Sequence of chain 1.A:
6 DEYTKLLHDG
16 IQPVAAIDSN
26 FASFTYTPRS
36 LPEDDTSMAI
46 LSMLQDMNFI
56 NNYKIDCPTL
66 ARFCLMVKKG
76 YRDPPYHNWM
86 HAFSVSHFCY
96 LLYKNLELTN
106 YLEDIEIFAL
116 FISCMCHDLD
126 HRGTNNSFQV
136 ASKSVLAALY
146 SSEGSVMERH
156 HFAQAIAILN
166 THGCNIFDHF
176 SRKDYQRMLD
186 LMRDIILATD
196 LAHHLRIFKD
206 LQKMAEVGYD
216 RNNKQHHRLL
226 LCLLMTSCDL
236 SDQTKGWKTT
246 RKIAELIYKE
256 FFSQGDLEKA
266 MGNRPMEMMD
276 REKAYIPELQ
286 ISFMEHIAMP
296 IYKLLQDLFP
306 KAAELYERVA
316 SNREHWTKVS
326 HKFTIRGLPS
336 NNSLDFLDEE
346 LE

Binding-site contacts:
Ligand atom N11 contacts residue GLN285 of chain 1.A at 3.3 Å (h-bond).
Ligand atom CL1 contacts residue LEU196 of chain 1.A at 3.4 Å.
Ligand atom C9 contacts residue PHE256 of chain 1.A at 3.4 Å (hydrophobic).
Ligand atom N12 contacts residue GLN285 of chain 1.A at 2.9 Å (h-bond).
Ligand atom CL1 contacts residue ALA143 of chain 1.A at 3.2 Å.
Ligand atom C9 contacts residue TYR253 of chain 1.A at 4.2 Å (hydrophobic).
Ligand atom CL1 contacts residue PHE133 of chain 1.A at 3.9 Å.
Ligand atom C6 contacts residue MET273 of chain 1.A at 4.0 Å (hydrophobic).
Ligand atom CL7 contacts residue TYR253 of chain 1.A at 3.5 Å.
Ligand atom C6 contacts residue PHE288 of chain 1.A at 3.6 Å (hydrophobic).
Ligand atom S14 contacts residue GLN238 of chain 1.A at 3.2 Å (h-bond).
Ligand atom C9 contacts residue ILE252 of chain 1.A at 3.8 Å (hydrophobic).
Ligand atom C4 contacts residue PHE256 of chain 1.A at 3.8 Å (hydrophobic).
Ligand atom N11 contacts residue PHE288 of chain 1.A at 4.0 Å.
Ligand atom C13 contacts residue PHE288 of chain 1.A at 3.4 Å (hydrophobic).
Ligand atom C16 contacts residue ILE252 of chain 1.A at 4.0 Å (hydrophobic).
Ligand atom C16 contacts residue PHE288 of chain 1.A at 3.8 Å (hydrophobic).
Ligand atom N11 contacts residue TYR253 of chain 1.A at 4.1 Å.
Ligand atom CL7 contacts residue PHE288 of chain 1.A at 4.1 Å.
Ligand atom C15 contacts residue PHE288 of chain 1.A at 3.4 Å (hydrophobic).
Ligand atom C8 contacts residue PHE288 of chain 1.A at 3.7 Å (hydrophobic).
Ligand atom C8 contacts residue LEU144 of chain 1.A at 3.8 Å (hydrophobic).
Ligand atom N12 contacts residue ILE252 of chain 1.A at 3.9 Å.
Ligand atom N11 contacts residue ILE252 of chain 1.A at 4.1 Å.
Ligand atom N12 contacts residue PHE288 of chain 1.A at 3.8 Å.
Ligand atom C13 contacts residue ILE252 of chain 1.A at 3.7 Å (hydrophobic).
Ligand atom C8 contacts residue MET273 of chain 1.A at 3.9 Å (hydrophobic).
Ligand atom C10 contacts residue PHE288 of chain 1.A at 4.0 Å (hydrophobic).
Ligand atom CL1 contacts residue LEU144 of chain 1.A at 3.8 Å.
Ligand atom C5 contacts residue PHE288 of chain 1.A at 3.9 Å (hydrophobic).
Ligand atom C4 contacts residue PHE288 of chain 1.A at 4.1 Å (hydrophobic).
Ligand atom C5 contacts residue PHE256 of chain 1.A at 3.8 Å (hydrophobic).
Ligand atom C3 contacts residue PHE288 of chain 1.A at 4.0 Å (hydrophobic).
Ligand atom CL7 contacts residue LEU284 of chain 1.A at 4.2 Å.
Ligand atom C15 contacts residue ILE252 of chain 1.A at 3.7 Å (hydrophobic).
Ligand atom S14 contacts residue PHE288 of chain 1.A at 3.6 Å.
Ligand atom C2 contacts residue PHE288 of chain 1.A at 4.0 Å (hydrophobic).
Ligand atom CL7 contacts residue VAL140 of chain 1.A at 4.0 Å.
Ligand atom C13 contacts residue GLN285 of chain 1.A at 4.0 Å.
Ligand atom C10 contacts residue ILE252 of chain 1.A at 4.0 Å (hydrophobic).

A small-molecule ligand and the protein it binds are described below.
Small molecule (SMILES): Sc1ccc(Cc2ccc(Cl)cc2Cl)nn1